Sequence of chain 2.A:
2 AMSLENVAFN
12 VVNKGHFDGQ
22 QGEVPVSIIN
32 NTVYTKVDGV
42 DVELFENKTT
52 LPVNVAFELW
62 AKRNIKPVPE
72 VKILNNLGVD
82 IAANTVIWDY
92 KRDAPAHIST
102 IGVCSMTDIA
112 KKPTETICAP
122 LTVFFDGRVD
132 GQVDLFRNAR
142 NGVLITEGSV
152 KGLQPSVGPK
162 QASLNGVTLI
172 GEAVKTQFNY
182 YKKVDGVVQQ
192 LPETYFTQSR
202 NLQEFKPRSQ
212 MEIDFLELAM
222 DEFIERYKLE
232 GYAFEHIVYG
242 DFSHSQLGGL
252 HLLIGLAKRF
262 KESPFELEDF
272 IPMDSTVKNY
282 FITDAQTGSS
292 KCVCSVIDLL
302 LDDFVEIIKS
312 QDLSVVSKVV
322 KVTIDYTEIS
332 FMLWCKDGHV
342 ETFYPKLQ

Sequence of chain 1.A:
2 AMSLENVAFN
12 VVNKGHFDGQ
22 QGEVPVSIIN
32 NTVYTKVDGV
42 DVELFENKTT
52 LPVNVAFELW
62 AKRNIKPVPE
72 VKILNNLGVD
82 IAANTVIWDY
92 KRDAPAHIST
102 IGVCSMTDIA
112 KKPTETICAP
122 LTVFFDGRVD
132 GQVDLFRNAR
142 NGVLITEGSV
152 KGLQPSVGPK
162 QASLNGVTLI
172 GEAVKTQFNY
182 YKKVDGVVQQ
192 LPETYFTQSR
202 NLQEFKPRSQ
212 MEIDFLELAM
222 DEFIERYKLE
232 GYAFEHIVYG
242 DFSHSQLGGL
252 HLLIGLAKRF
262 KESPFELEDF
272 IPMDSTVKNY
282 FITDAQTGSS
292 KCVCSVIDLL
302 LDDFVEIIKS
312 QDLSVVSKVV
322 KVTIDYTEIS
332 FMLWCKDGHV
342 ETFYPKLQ

This protein binds this small molecule.
Small molecule (SMILES): N[C@H]1CCN(S(=O)(=O)c2ccccc2)C1

Binding-site contacts:
Ligand atom C14 contacts residue LYS176 of chain 1.A at 4.4 Å.
Ligand atom C10 contacts residue LYS176 of chain 1.A at 4.5 Å.
Ligand atom N01 contacts residue SER244 of chain 2.A at 3.1 Å (h-bond).
Ligand atom C13 contacts residue GLY172 of chain 1.A at 4.2 Å.
Ligand atom O08 contacts residue VAL175 of chain 1.A at 3.7 Å.
Ligand atom C06 contacts residue SER244 of chain 2.A at 4.1 Å.
Ligand atom C06 contacts residue GLU173 of chain 1.A at 3.6 Å.
Ligand atom O08 contacts residue LYS176 of chain 1.A at 3.8 Å.
Ligand atom C15 contacts residue GLY172 of chain 1.A at 4.3 Å.
Ligand atom C14 contacts residue GLY172 of chain 1.A at 3.4 Å.
Ligand atom C02 contacts residue SER244 of chain 2.A at 3.6 Å.
Ligand atom O08 contacts residue ALA174 of chain 1.A at 3.5 Å (h-bond).
Ligand atom N01 contacts residue ALA174 of chain 1.A at 4.0 Å.
Ligand atom C15 contacts residue VAL175 of chain 1.A at 3.5 Å (hydrophobic).
Ligand atom C10 contacts residue GLU173 of chain 1.A at 4.4 Å.
Ligand atom C10 contacts residue VAL175 of chain 1.A at 4.4 Å (hydrophobic).
Ligand atom C15 contacts residue ALA174 of chain 1.A at 4.5 Å (hydrophobic).
Ligand atom C14 contacts residue GLU173 of chain 1.A at 3.8 Å.
Ligand atom N01 contacts residue HIS245 of chain 2.A at 3.9 Å.
Ligand atom C15 contacts residue LYS176 of chain 1.A at 4.1 Å.
Ligand atom C06 contacts residue ALA174 of chain 1.A at 3.8 Å (hydrophobic).
Ligand atom C15 contacts residue GLU173 of chain 1.A at 3.4 Å.
Ligand atom C14 contacts residue VAL175 of chain 1.A at 3.6 Å (hydrophobic).